A protein and the small-molecule ligand that binds it are described below.
Small molecule (SMILES): Nc1ncnc2[nH]cnc12

Binding-site contacts:
Ligand atom C8 contacts residue HIS630 of chain 1.I at 3.3 Å.
Ligand atom C2 contacts residue PRO631 of chain 1.I at 4.2 Å (hydrophobic).
Ligand atom N3 contacts residue GLY639 of chain 1.I at 4.2 Å.
Ligand atom C5 contacts residue PRO631 of chain 1.I at 4.4 Å (hydrophobic).
Ligand atom C5 contacts residue PRO420 of chain 1.I at 4.5 Å (hydrophobic).
Ligand atom N9 contacts residue HIS630 of chain 1.I at 4.4 Å.
Ligand atom N6 contacts residue PRO633 of chain 1.I at 4.4 Å.
Ligand atom N1 contacts residue PRO631 of chain 1.I at 4.2 Å.
Ligand atom C6 contacts residue PRO631 of chain 1.I at 4.3 Å (hydrophobic).
Ligand atom C4 contacts residue PRO631 of chain 1.I at 4.2 Å (hydrophobic).
Ligand atom N7 contacts residue SER632 of chain 1.I at 3.7 Å.
Ligand atom C2 contacts residue GLY639 of chain 1.I at 2.9 Å.
Ligand atom N7 contacts residue ASP609 of chain 1.I at 4.0 Å.
Ligand atom N1 contacts residue PHE638 of chain 1.I at 4.1 Å.
Ligand atom C5 contacts residue SER632 of chain 1.I at 3.9 Å.
Ligand atom N6 contacts residue GLY639 of chain 1.I at 3.5 Å (h-bond).
Ligand atom N3 contacts residue PRO631 of chain 1.I at 4.1 Å.
Ligand atom C6 contacts residue SER632 of chain 1.I at 4.0 Å.
Ligand atom N6 contacts residue GLY637 of chain 1.I at 3.4 Å (h-bond).
Ligand atom N7 contacts residue HIS630 of chain 1.I at 3.7 Å.
Ligand atom N6 contacts residue SER632 of chain 1.I at 3.6 Å.
Ligand atom N6 contacts residue PHE638 of chain 1.I at 3.7 Å.
Ligand atom N1 contacts residue GLY639 of chain 1.I at 3.0 Å (h-bond).
Ligand atom C2 contacts residue ILE622 of chain 1.I at 4.3 Å (hydrophobic).
Ligand atom C6 contacts residue GLY639 of chain 1.I at 3.7 Å.
Ligand atom N9 contacts residue PRO631 of chain 1.I at 3.9 Å.

Sequence of chain 1.I:
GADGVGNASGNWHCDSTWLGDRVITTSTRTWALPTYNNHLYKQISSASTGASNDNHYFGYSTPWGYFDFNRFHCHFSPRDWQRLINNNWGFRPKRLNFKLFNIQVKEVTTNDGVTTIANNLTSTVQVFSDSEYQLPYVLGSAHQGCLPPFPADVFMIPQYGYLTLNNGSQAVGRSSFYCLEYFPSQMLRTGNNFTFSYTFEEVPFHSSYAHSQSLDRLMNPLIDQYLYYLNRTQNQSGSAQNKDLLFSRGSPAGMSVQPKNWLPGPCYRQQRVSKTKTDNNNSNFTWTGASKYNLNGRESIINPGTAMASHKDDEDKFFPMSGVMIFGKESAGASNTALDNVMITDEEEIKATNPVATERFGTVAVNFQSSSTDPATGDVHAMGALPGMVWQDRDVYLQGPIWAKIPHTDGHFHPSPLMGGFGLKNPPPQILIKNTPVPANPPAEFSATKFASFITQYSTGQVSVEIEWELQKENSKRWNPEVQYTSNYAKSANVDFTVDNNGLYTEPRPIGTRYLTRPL